Sequence of chain 31.A:
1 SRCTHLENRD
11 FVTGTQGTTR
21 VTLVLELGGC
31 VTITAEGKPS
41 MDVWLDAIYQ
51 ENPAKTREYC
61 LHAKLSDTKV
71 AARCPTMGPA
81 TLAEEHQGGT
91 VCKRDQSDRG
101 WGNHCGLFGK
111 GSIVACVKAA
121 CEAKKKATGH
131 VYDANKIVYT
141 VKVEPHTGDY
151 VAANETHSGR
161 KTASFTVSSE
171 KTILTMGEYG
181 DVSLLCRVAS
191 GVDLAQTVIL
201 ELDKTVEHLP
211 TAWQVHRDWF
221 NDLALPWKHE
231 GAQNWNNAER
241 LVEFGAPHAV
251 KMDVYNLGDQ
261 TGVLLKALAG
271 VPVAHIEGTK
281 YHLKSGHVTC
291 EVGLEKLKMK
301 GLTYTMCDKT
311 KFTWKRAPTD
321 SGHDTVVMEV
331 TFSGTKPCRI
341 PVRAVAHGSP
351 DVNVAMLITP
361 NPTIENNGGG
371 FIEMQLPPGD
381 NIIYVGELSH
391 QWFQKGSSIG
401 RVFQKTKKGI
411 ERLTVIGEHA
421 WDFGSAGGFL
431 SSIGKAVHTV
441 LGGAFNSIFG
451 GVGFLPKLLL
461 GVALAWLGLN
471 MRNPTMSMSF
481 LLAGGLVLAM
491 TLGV

Sequence of chain 31.B:
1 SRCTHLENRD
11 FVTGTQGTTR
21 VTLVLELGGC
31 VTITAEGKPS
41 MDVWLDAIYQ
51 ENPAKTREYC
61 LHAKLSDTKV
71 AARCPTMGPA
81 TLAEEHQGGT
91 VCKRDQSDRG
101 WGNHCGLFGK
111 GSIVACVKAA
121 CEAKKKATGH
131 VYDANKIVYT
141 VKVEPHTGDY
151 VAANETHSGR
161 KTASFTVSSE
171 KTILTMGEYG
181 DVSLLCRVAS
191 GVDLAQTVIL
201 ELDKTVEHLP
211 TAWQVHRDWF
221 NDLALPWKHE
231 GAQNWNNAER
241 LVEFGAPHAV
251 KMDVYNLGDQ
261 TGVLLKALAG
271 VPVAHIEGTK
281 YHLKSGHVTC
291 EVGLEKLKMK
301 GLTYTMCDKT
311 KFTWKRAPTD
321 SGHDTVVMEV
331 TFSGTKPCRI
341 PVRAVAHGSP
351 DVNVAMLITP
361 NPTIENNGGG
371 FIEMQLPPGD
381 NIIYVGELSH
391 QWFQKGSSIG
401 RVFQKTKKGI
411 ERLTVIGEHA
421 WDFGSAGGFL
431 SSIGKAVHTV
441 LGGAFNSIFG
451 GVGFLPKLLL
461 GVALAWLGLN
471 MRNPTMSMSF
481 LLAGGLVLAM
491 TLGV

A protein and the small-molecule ligand that binds it are described below.
Small molecule (SMILES): CC(=O)N[C@H]1[C@H](O[C@H]2[C@H](O)[C@@H](NC(C)=O)CO[C@@H]2CO[C@@H]2O[C@@H](C)[C@@H](O)[C@@H](O)[C@@H]2O)O[C@H](CO)[C@@H](O)[C@@H]1O

Binding-site contacts:
Ligand atom C6 contacts residue VAL250 of chain 31.B at 4.3 Å (hydrophobic).
Ligand atom C8 contacts residue HIS104 of chain 31.B at 4.5 Å.
Ligand atom C1 contacts residue ASN154 of chain 31.A at 1.4 Å.
Ligand atom C1 contacts residue HIS104 of chain 31.B at 3.7 Å.
Ligand atom C8 contacts residue ASN154 of chain 31.A at 3.7 Å.
Ligand atom C7 contacts residue ASN154 of chain 31.A at 3.4 Å.
Ligand atom C2 contacts residue ASN154 of chain 31.A at 2.4 Å.
Ligand atom C5 contacts residue ASN154 of chain 31.A at 3.6 Å.
Ligand atom C5 contacts residue HIS104 of chain 31.B at 3.2 Å.
Ligand atom C4 contacts residue ASN154 of chain 31.A at 4.2 Å.
Ligand atom N2 contacts residue ASN154 of chain 31.A at 2.9 Å (h-bond).
Ligand atom C3 contacts residue ASN154 of chain 31.A at 3.8 Å.
Ligand atom C6 contacts residue HIS104 of chain 31.B at 3.5 Å.
Ligand atom O7 contacts residue ASN154 of chain 31.A at 3.4 Å (h-bond).
Ligand atom C4 contacts residue HIS104 of chain 31.B at 4.5 Å.
Ligand atom O5 contacts residue ASN154 of chain 31.A at 2.3 Å (h-bond).
Ligand atom O5 contacts residue HIS104 of chain 31.B at 3.1 Å.